The protein below binds the small molecule below.
Small molecule (SMILES): O=C(O)C[C@@H](Cc1ccccc1)[C@H](O)SCc1ccccc1

Binding-site contacts:
Ligand atom C5 contacts residue VAL48 of chain 1.A at 3.8 Å (hydrophobic).
Ligand atom C2 contacts residue LEU103 of chain 1.A at 3.8 Å (hydrophobic).
Ligand atom C1 contacts residue ZN1 of chain 1.C at 2.6 Å.
Ligand atom C9 contacts residue HIS144 of chain 1.A at 3.8 Å.
Ligand atom C3 contacts residue GLY101 of chain 1.A at 3.6 Å.
Ligand atom O21 contacts residue HIS148 of chain 1.A at 3.7 Å.
Ligand atom O22 contacts residue ZN1 of chain 1.C at 2.7 Å.
Ligand atom C1 contacts residue GLN54 of chain 1.A at 3.7 Å.
Ligand atom C10 contacts residue HIS144 of chain 1.A at 3.4 Å.
Ligand atom C1 contacts residue GLU145 of chain 1.A at 3.5 Å.
Ligand atom O22 contacts residue HIS148 of chain 1.A at 3.7 Å.
Ligand atom C1 contacts residue HIS144 of chain 1.A at 3.5 Å.
Ligand atom C17 contacts residue ARG109 of chain 1.A at 3.5 Å.
Ligand atom C4 contacts residue GLU145 of chain 1.A at 3.6 Å.
Ligand atom S13 contacts residue GLY101 of chain 1.A at 3.6 Å.
Ligand atom C16 contacts residue ARG109 of chain 1.A at 3.7 Å.
Ligand atom O21 contacts residue LEU103 of chain 1.A at 2.9 Å (h-bond).
Ligand atom O22 contacts residue GLY49 of chain 1.A at 3.9 Å.
Ligand atom O21 contacts residue CYS102 of chain 1.A at 3.1 Å (h-bond).
Ligand atom C16 contacts residue GLY101 of chain 1.A at 3.8 Å.
Ligand atom C6 contacts residue VAL48 of chain 1.A at 3.5 Å (hydrophobic).
Ligand atom C1 contacts residue GLY49 of chain 1.A at 3.8 Å.
Ligand atom C8 contacts residue GLU100 of chain 1.A at 3.5 Å.
Ligand atom O21 contacts residue GLN54 of chain 1.A at 3.1 Å (h-bond).
Ligand atom C5 contacts residue GLY101 of chain 1.A at 3.7 Å.
Ligand atom O21 contacts residue ZN1 of chain 1.C at 2.0 Å.
Ligand atom C18 contacts residue PHE137 of chain 1.A at 3.7 Å (hydrophobic).
Ligand atom O12 contacts residue VAL48 of chain 1.A at 2.7 Å (h-bond).
Ligand atom C6 contacts residue GLY101 of chain 1.A at 3.8 Å.
Ligand atom C9 contacts residue GLU100 of chain 1.A at 3.7 Å.
Ligand atom O21 contacts residue HIS144 of chain 1.A at 3.3 Å (h-bond).
Ligand atom S13 contacts residue CYS102 of chain 1.A at 3.7 Å.
Ligand atom O22 contacts residue GLN54 of chain 1.A at 3.4 Å (h-bond).
Ligand atom C7 contacts residue PHE137 of chain 1.A at 3.6 Å (hydrophobic).
Ligand atom O22 contacts residue HIS144 of chain 1.A at 3.2 Å (h-bond).
Ligand atom O12 contacts residue GLY47 of chain 1.A at 3.3 Å.
Ligand atom O22 contacts residue GLU145 of chain 1.A at 2.6 Å (salt-bridge).
Ligand atom C2 contacts residue GLY49 of chain 1.A at 3.1 Å.
Ligand atom C8 contacts residue PHE137 of chain 1.A at 3.8 Å (hydrophobic).
Ligand atom C2 contacts residue GLU145 of chain 1.A at 3.7 Å.

Sequence of chain 1.A:
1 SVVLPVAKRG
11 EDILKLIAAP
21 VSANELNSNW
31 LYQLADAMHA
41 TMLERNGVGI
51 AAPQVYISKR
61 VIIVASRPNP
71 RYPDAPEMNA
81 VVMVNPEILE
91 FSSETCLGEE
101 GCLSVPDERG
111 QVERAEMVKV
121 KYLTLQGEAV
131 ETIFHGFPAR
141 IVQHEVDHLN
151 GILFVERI